This small molecule binds to this protein.
Small molecule (SMILES): CC(=O)N[C@@H]1[C@@H](O[C@@H]2O[C@H](CO)[C@H](O)[C@H](O[C@]3(C(=O)O)C[C@H](O)[C@@H](NC(C)=O)[C@H]([C@H](O)[C@H](O)CO)O3)[C@H]2O)[C@H](O)[C@@H](CO[C@]2(C(=O)O)C[C@H](O)[C@@H](NC(C)=O)[C@H]([C@H](O)[C@H](O)CO)O2)O[C@H]1O

Binding-site contacts:
Ligand atom C2 contacts residue GLY78 of chain 26.C at 4.0 Å.
Ligand atom C4 contacts residue GLY78 of chain 26.C at 3.5 Å.
Ligand atom O8 contacts residue ARG77 of chain 26.C at 3.5 Å (salt-bridge).
Ligand atom O1A contacts residue TYR72 of chain 26.C at 4.0 Å.
Ligand atom O10 contacts residue ASN293 of chain 26.C at 4.5 Å.
Ligand atom O1B contacts residue TYR72 of chain 26.C at 4.2 Å.
Ligand atom N5 contacts residue TYR72 of chain 26.C at 2.9 Å (h-bond).
Ligand atom C11 contacts residue TYR72 of chain 26.C at 4.2 Å (hydrophobic).
Ligand atom O4 contacts residue HIS298 of chain 26.C at 3.1 Å (h-bond).
Ligand atom O1A contacts residue GLY78 of chain 26.C at 3.1 Å (h-bond).
Ligand atom C1 contacts residue TYR72 of chain 26.C at 4.3 Å (hydrophobic).
Ligand atom C3 contacts residue GLY78 of chain 26.C at 3.8 Å.
Ligand atom C1 contacts residue GLY78 of chain 26.C at 4.0 Å.
Ligand atom C3 contacts residue HIS298 of chain 26.C at 4.0 Å.
Ligand atom C7 contacts residue TYR72 of chain 26.C at 4.3 Å (hydrophobic).
Ligand atom C3 contacts residue GLY78 of chain 26.C at 4.1 Å.
Ligand atom O4 contacts residue THR291 of chain 26.C at 3.9 Å.
Ligand atom C1 contacts residue ARG77 of chain 26.C at 3.4 Å.
Ligand atom O1B contacts residue ARG77 of chain 26.C at 3.1 Å (salt-bridge).
Ligand atom O4 contacts residue ILE79 of chain 26.C at 3.9 Å.
Ligand atom O4 contacts residue ASN80 of chain 26.C at 4.4 Å.
Ligand atom C6 contacts residue ASN93 of chain 26.C at 3.9 Å.
Ligand atom C6 contacts residue TYR72 of chain 26.C at 3.7 Å (hydrophobic).
Ligand atom O8 contacts residue TYR72 of chain 26.C at 4.0 Å.
Ligand atom O4 contacts residue GLY78 of chain 26.C at 3.4 Å.
Ligand atom C10 contacts residue TYR72 of chain 26.C at 4.0 Å (hydrophobic).
Ligand atom O4 contacts residue TYR72 of chain 26.C at 4.0 Å.
Ligand atom C3 contacts residue ARG77 of chain 26.C at 4.3 Å.
Ligand atom C11 contacts residue ASP85 of chain 26.D at 4.0 Å.
Ligand atom O1B contacts residue SER89 of chain 26.C at 4.4 Å.
Ligand atom C5 contacts residue TYR72 of chain 26.C at 3.5 Å (hydrophobic).
Ligand atom C4 contacts residue TYR72 of chain 26.C at 3.5 Å (hydrophobic).
Ligand atom C4 contacts residue HIS298 of chain 26.C at 3.9 Å.
Ligand atom O3 contacts residue GLY78 of chain 26.C at 3.5 Å.
Ligand atom O1A contacts residue ARG77 of chain 26.C at 2.9 Å (salt-bridge).
Ligand atom O6 contacts residue ASN93 of chain 26.C at 4.3 Å.
Ligand atom C8 contacts residue ARG77 of chain 26.C at 4.4 Å.

Sequence of chain 26.C:
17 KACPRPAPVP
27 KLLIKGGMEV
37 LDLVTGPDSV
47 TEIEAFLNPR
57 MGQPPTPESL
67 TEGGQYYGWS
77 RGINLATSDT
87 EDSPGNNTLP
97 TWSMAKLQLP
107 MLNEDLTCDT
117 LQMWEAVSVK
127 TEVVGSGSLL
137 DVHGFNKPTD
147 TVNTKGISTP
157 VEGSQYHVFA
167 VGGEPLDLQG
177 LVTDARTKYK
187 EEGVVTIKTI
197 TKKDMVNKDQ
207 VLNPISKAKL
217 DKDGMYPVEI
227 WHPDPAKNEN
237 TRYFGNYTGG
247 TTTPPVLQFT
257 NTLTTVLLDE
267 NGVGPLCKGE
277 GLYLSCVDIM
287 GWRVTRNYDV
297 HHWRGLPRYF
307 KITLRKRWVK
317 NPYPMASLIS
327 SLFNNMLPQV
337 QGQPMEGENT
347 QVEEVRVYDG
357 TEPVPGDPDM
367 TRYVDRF

Sequence of chain 26.D:
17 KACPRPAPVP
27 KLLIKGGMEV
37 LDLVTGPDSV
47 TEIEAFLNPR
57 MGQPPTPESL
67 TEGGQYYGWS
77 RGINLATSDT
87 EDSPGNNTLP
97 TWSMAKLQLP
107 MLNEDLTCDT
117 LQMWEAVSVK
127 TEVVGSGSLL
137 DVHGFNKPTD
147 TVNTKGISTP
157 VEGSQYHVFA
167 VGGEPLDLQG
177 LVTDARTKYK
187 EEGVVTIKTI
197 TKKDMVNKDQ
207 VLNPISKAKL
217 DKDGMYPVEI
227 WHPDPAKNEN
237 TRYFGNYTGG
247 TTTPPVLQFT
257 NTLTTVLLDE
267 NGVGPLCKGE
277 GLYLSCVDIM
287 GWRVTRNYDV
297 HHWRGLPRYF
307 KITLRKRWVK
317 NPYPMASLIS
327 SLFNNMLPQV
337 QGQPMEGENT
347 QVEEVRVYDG